The small molecule below binds the protein below.
Small molecule (SMILES): C[N+](C)(C)C[C@H](O)CC(=O)O

Binding-site contacts:
Ligand atom C5B contacts residue VAL104 of chain 1.A at 4.3 Å (hydrophobic).
Ligand atom O1A contacts residue TYR150 of chain 1.A at 4.3 Å.
Ligand atom C5C contacts residue TRP142 of chain 1.A at 3.8 Å (hydrophobic).
Ligand atom C4 contacts residue TYR327 of chain 1.A at 3.8 Å (hydrophobic).
Ligand atom C4 contacts residue TRP323 of chain 1.A at 3.3 Å (hydrophobic).
Ligand atom O3 contacts residue TRP323 of chain 1.A at 4.2 Å.
Ligand atom N5 contacts residue TRP323 of chain 1.A at 4.0 Å.
Ligand atom O1B contacts residue TYR150 of chain 1.A at 4.4 Å.
Ligand atom C5B contacts residue TRP323 of chain 1.A at 3.7 Å (hydrophobic).
Ligand atom O1B contacts residue TRP147 of chain 1.A at 4.4 Å.
Ligand atom O1B contacts residue TRP142 of chain 1.A at 4.1 Å.
Ligand atom C5A contacts residue TRP323 of chain 1.A at 3.9 Å (hydrophobic).
Ligand atom C4 contacts residue TRP142 of chain 1.A at 4.1 Å (hydrophobic).
Ligand atom C5B contacts residue TRP107 of chain 1.A at 3.8 Å (hydrophobic).
Ligand atom O3 contacts residue TYR327 of chain 1.A at 4.2 Å.
Ligand atom O3 contacts residue TRP142 of chain 1.A at 3.7 Å.
Ligand atom C5A contacts residue SER207 of chain 1.A at 3.9 Å.
Ligand atom C3 contacts residue TRP142 of chain 1.A at 4.4 Å (hydrophobic).
Ligand atom C3 contacts residue TYR327 of chain 1.A at 3.4 Å (hydrophobic).
Ligand atom C1 contacts residue TYR327 of chain 1.A at 4.4 Å (hydrophobic).
Ligand atom C5B contacts residue ALA103 of chain 1.A at 4.1 Å (hydrophobic).
Ligand atom C5A contacts residue ALA103 of chain 1.A at 4.4 Å (hydrophobic).
Ligand atom C5A contacts residue SER101 of chain 1.A at 3.6 Å.
Ligand atom C2 contacts residue TYR327 of chain 1.A at 3.9 Å (hydrophobic).
Ligand atom O3 contacts residue TRP324 of chain 1.A at 3.6 Å.
Ligand atom O1A contacts residue TRP147 of chain 1.A at 4.0 Å.
Ligand atom C5C contacts residue VAL104 of chain 1.A at 3.7 Å (hydrophobic).
Ligand atom C5B contacts residue TRP142 of chain 1.A at 3.7 Å (hydrophobic).
Ligand atom C3 contacts residue TRP323 of chain 1.A at 3.9 Å (hydrophobic).
Ligand atom O1B contacts residue TRP324 of chain 1.A at 3.4 Å.
Ligand atom O1A contacts residue MET331 of chain 1.A at 4.3 Å.
Ligand atom C5A contacts residue TYR327 of chain 1.A at 4.1 Å (hydrophobic).
Ligand atom N5 contacts residue TRP142 of chain 1.A at 4.2 Å.

Sequence of chain 1.A:
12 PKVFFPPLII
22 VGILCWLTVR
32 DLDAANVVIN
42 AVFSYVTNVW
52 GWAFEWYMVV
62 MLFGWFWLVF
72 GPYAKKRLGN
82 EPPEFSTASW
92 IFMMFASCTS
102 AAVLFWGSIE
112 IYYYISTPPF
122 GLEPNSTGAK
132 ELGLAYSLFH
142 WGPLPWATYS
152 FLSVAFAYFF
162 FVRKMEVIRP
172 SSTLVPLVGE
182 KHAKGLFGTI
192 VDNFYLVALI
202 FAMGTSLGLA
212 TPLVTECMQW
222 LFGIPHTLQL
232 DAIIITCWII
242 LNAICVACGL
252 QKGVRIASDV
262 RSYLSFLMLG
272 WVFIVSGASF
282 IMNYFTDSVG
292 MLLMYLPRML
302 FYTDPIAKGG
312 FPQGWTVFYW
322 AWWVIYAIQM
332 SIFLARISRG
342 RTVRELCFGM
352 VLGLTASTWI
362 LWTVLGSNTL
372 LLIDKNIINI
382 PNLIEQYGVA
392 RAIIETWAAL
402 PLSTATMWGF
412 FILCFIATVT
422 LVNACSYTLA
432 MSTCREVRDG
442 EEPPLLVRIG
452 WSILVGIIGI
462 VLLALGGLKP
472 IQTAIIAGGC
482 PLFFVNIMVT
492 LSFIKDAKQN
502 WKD